This small molecule binds to this protein.
Small molecule (SMILES): CC(=O)N[C@H]1[C@H](O[C@H]2[C@H](O)[C@@H](NC(C)=O)CO[C@@H]2CO)O[C@H](CO)[C@@H](O)[C@@H]1O

Binding-site contacts:
Ligand atom O6 contacts residue ILE291 of chain 1.G at 4.3 Å.
Ligand atom O7 contacts residue ASN270 of chain 1.G at 3.7 Å.
Ligand atom C7 contacts residue ASN270 of chain 1.G at 3.5 Å.
Ligand atom O6 contacts residue THR272 of chain 1.G at 3.7 Å.
Ligand atom O5 contacts residue ASN270 of chain 1.G at 2.3 Å (h-bond).
Ligand atom N2 contacts residue ASN270 of chain 1.G at 2.9 Å (h-bond).
Ligand atom C8 contacts residue VAL409 of chain 1.G at 3.9 Å (hydrophobic).
Ligand atom C2 contacts residue ASN270 of chain 1.G at 2.4 Å.
Ligand atom C5 contacts residue ASN270 of chain 1.G at 3.6 Å.
Ligand atom C1 contacts residue ASN270 of chain 1.G at 1.4 Å.
Ligand atom C3 contacts residue ASN270 of chain 1.G at 3.8 Å.
Ligand atom C4 contacts residue ASN270 of chain 1.G at 4.2 Å.

Sequence of chain 1.G:
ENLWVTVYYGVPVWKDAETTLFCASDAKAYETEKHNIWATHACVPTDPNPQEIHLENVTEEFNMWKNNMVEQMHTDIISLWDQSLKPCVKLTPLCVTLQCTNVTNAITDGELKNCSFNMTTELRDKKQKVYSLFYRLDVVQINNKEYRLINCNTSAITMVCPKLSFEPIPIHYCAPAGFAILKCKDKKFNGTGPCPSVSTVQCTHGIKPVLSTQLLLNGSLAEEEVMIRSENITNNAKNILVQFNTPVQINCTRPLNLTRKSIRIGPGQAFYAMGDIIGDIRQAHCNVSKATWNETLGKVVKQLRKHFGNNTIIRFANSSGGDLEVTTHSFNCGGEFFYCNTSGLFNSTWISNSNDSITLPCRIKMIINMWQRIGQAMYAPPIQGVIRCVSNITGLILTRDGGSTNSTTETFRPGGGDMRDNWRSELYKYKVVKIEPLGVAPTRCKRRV